A small-molecule ligand and the protein it binds are described below.
Small molecule (SMILES): O=c1ccn([C@@H]2O[C@H](CO[P](=O)(O)O[P](=O)(O)O[C@H]3O[C@H](CO)[C@H](O)[C@H](O)[C@H]3O)[C@@H](O)[C@H]2O)c(=O)[nH]1

Binding-site contacts:
Ligand atom C2' contacts residue ARG326 of chain 1.G at 3.6 Å.
Ligand atom C3' contacts residue TYR452 of chain 1.G at 3.6 Å (hydrophobic).
Ligand atom O5' contacts residue ARG326 of chain 1.G at 2.5 Å (salt-bridge).
Ligand atom O3B contacts residue TYR452 of chain 1.G at 2.6 Å (h-bond).
Ligand atom O2' contacts residue TYR418 of chain 1.G at 3.7 Å.
Ligand atom C4 contacts residue TYR103 of chain 1.G at 3.4 Å (hydrophobic).
Ligand atom O2D contacts residue ASN162 of chain 1.G at 3.6 Å.
Ligand atom O3' contacts residue ASN456 of chain 1.G at 2.1 Å (h-bond).
Ligand atom O2D contacts residue MET158 of chain 1.G at 3.1 Å (h-bond).
Ligand atom C5D contacts residue TYR161 of chain 1.G at 3.2 Å (hydrophobic).
Ligand atom C1' contacts residue ARG326 of chain 1.G at 3.0 Å.
Ligand atom O1A contacts residue TYR161 of chain 1.G at 3.7 Å.
Ligand atom PB contacts residue TYR452 of chain 1.G at 3.2 Å.
Ligand atom O1B contacts residue TYR161 of chain 1.G at 3.6 Å.
Ligand atom O2' contacts residue TYR452 of chain 1.G at 3.5 Å (h-bond).
Ligand atom O2' contacts residue FAD1 of chain 1.W at 3.5 Å (h-bond).
Ligand atom C3' contacts residue ASN456 of chain 1.G at 3.5 Å.
Ligand atom O3' contacts residue FAD1 of chain 1.W at 3.2 Å (h-bond).
Ligand atom C2 contacts residue PHE157 of chain 1.G at 3.4 Å (hydrophobic).
Ligand atom O4 contacts residue TYR103 of chain 1.G at 2.9 Å.
Ligand atom O3D contacts residue ASN162 of chain 1.G at 2.9 Å (h-bond).
Ligand atom O1A contacts residue TYR316 of chain 1.G at 2.7 Å (h-bond).
Ligand atom O2B contacts residue TYR418 of chain 1.G at 3.5 Å.
Ligand atom O6' contacts residue TYR316 of chain 1.G at 3.8 Å.
Ligand atom O6' contacts residue ILE64 of chain 1.G at 3.6 Å.
Ligand atom O2B contacts residue TYR452 of chain 1.G at 2.9 Å (h-bond).
Ligand atom C3D contacts residue ASN162 of chain 1.G at 3.5 Å.
Ligand atom C2' contacts residue FAD1 of chain 1.W at 3.1 Å.
Ligand atom C1' contacts residue TYR452 of chain 1.G at 3.8 Å (hydrophobic).
Ligand atom O2 contacts residue PHE157 of chain 1.G at 3.3 Å.
Ligand atom O3D contacts residue PHE141 of chain 1.G at 3.6 Å.
Ligand atom O4' contacts residue FAD1 of chain 1.W at 3.6 Å.
Ligand atom C6' contacts residue TRP314 of chain 1.G at 3.6 Å (hydrophobic).
Ligand atom O2B contacts residue VAL165 of chain 1.G at 3.7 Å.
Ligand atom O5D contacts residue TYR161 of chain 1.G at 3.5 Å (h-bond).
Ligand atom O3A contacts residue TYR452 of chain 1.G at 3.5 Å (h-bond).
Ligand atom C6' contacts residue TYR316 of chain 1.G at 3.7 Å (hydrophobic).
Ligand atom C5 contacts residue TYR316 of chain 1.G at 3.6 Å (hydrophobic).
Ligand atom O2 contacts residue MET158 of chain 1.G at 3.0 Å.
Ligand atom N3 contacts residue PHE157 of chain 1.G at 3.0 Å.

Sequence of chain 1.G:
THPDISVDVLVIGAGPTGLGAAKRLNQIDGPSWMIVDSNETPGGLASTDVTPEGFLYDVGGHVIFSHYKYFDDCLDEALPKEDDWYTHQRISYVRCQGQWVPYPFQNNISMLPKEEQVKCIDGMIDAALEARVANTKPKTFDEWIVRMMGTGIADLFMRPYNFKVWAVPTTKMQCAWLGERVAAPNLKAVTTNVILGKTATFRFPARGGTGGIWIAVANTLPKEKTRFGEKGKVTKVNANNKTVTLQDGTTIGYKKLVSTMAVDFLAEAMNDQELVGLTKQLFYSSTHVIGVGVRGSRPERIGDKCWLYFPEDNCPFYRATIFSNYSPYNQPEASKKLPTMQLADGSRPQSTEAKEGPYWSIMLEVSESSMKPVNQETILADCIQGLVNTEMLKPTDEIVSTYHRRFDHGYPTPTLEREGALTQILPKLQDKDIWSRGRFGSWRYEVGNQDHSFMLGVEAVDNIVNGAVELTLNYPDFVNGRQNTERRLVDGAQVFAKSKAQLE